Binding-site contacts:
Ligand atom O6 contacts residue LYS258 of chain 1.A at 3.0 Å (salt-bridge).
Ligand atom C3 contacts residue ASN219 of chain 1.A at 3.7 Å.
Ligand atom C8 contacts residue ASN219 of chain 1.A at 4.5 Å.
Ligand atom C6 contacts residue VAL257 of chain 1.A at 3.9 Å (hydrophobic).
Ligand atom C7 contacts residue THR255 of chain 1.A at 4.1 Å.
Ligand atom C4 contacts residue ASN219 of chain 1.A at 4.1 Å.
Ligand atom C8 contacts residue HIS77 of chain 1.A at 4.0 Å.
Ligand atom O6 contacts residue TYR487 of chain 1.A at 3.4 Å.
Ligand atom C1 contacts residue ASN219 of chain 1.A at 1.4 Å.
Ligand atom O5 contacts residue ASN219 of chain 1.A at 2.4 Å (h-bond).
Ligand atom C5 contacts residue LYS258 of chain 1.A at 3.9 Å.
Ligand atom C6 contacts residue LYS258 of chain 1.A at 3.8 Å.
Ligand atom C1 contacts residue LYS258 of chain 1.A at 3.7 Å.
Ligand atom O5 contacts residue THR256 of chain 1.A at 4.2 Å.
Ligand atom O7 contacts residue THR255 of chain 1.A at 3.4 Å.
Ligand atom C1 contacts residue VAL257 of chain 1.A at 4.4 Å (hydrophobic).
Ligand atom C5 contacts residue ASN219 of chain 1.A at 3.7 Å.
Ligand atom N2 contacts residue ASN219 of chain 1.A at 2.8 Å (h-bond).
Ligand atom O6 contacts residue VAL257 of chain 1.A at 3.7 Å.
Ligand atom C5 contacts residue VAL257 of chain 1.A at 4.5 Å (hydrophobic).
Ligand atom C2 contacts residue ASN219 of chain 1.A at 2.3 Å.
Ligand atom O7 contacts residue ASN219 of chain 1.A at 3.8 Å.
Ligand atom C6 contacts residue TYR487 of chain 1.A at 4.4 Å (hydrophobic).
Ligand atom O5 contacts residue VAL257 of chain 1.A at 3.6 Å.
Ligand atom C1 contacts residue THR256 of chain 1.A at 4.2 Å.
Ligand atom O5 contacts residue LYS258 of chain 1.A at 3.3 Å (salt-bridge).
Ligand atom C7 contacts residue ASN219 of chain 1.A at 3.5 Å.

Sequence of chain 1.A:
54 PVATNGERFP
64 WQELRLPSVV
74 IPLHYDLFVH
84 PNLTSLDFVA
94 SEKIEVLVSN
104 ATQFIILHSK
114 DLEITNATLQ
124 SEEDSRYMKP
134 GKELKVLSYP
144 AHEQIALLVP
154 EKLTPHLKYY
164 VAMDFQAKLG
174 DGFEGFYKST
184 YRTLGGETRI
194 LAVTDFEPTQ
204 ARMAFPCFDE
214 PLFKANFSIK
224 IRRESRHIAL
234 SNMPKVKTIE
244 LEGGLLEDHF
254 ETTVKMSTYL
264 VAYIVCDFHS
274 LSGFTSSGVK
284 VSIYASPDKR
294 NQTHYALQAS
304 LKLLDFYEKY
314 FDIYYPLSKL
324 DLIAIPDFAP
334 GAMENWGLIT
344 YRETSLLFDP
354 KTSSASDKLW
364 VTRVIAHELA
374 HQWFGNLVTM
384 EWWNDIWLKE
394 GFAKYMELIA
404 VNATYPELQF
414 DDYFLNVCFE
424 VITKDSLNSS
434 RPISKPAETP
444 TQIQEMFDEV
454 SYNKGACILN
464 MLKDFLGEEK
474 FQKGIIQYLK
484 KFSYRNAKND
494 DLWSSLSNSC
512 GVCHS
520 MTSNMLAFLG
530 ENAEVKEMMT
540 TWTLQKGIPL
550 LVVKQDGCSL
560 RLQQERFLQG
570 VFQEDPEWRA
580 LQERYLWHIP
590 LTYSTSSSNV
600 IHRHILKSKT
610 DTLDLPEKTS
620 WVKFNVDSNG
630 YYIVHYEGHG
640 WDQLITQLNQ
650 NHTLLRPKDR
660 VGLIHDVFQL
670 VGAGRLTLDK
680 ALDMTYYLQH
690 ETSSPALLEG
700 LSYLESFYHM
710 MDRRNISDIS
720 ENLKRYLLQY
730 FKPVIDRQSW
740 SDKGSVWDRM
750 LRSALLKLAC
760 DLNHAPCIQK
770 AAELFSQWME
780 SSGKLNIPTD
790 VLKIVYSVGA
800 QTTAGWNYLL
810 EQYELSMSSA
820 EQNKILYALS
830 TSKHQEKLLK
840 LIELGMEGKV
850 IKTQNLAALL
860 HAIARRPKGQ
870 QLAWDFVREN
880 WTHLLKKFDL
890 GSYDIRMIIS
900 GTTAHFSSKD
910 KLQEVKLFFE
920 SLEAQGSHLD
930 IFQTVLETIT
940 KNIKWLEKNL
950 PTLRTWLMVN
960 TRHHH

The protein below binds the small molecule below.
Small molecule (SMILES): CC(=O)N[C@H]1[C@H](O[C@H]2[C@H](O)[C@@H](NC(C)=O)CO[C@@H]2CO)O[C@H](CO)[C@@H](O)[C@@H]1O